Sequence of chain 1.C:
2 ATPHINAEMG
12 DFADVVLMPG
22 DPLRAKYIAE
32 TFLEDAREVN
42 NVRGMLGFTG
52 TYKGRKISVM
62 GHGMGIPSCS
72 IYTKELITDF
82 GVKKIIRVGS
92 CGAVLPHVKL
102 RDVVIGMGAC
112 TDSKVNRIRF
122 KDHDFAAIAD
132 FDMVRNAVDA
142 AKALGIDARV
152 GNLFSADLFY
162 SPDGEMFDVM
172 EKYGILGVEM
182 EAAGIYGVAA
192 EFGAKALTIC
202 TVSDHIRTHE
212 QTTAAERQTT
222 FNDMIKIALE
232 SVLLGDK

The small molecule below binds the protein below.
Small molecule (SMILES): O=c1[nH]cnc2c([C@@H]3O[C@H](CO)[C@@H](O)[C@H]3O)n[nH]c12

Sequence of chain 2.B:
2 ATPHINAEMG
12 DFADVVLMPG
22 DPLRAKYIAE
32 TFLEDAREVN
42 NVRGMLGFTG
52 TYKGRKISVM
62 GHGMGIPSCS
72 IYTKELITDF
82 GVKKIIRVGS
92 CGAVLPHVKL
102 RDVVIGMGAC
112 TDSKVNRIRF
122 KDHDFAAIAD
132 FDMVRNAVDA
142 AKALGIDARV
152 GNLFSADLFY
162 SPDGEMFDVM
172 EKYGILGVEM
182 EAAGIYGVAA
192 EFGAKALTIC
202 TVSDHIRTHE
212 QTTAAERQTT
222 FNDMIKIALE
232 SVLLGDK

Binding-site contacts:
Ligand atom O2' contacts residue PO41 of chain 2.F at 3.1 Å (h-bond).
Ligand atom O4' contacts residue ARG44 of chain 1.C at 3.7 Å.
Ligand atom N3 contacts residue MET181 of chain 2.B at 3.7 Å.
Ligand atom O6 contacts residue GLY93 of chain 2.B at 3.3 Å.
Ligand atom N7 contacts residue GLY93 of chain 2.B at 3.6 Å (h-bond).
Ligand atom C4' contacts residue PO41 of chain 2.F at 3.3 Å.
Ligand atom O3' contacts residue MET65 of chain 2.B at 3.7 Å.
Ligand atom O6 contacts residue ASP205 of chain 2.B at 3.4 Å (salt-bridge).
Ligand atom C5' contacts residue HIS5 of chain 1.C at 3.5 Å.
Ligand atom C4' contacts residue ARG44 of chain 1.C at 3.5 Å.
Ligand atom C3' contacts residue PO41 of chain 2.F at 3.6 Å.
Ligand atom C2 contacts residue PHE160 of chain 2.B at 3.6 Å (hydrophobic).
Ligand atom N3 contacts residue VAL179 of chain 2.B at 3.7 Å.
Ligand atom O3' contacts residue PO41 of chain 2.F at 2.8 Å (h-bond).
Ligand atom C6 contacts residue GLY93 of chain 2.B at 3.6 Å.
Ligand atom C9 contacts residue SER91 of chain 2.B at 3.5 Å.
Ligand atom N8 contacts residue CYS92 of chain 2.B at 3.5 Å (h-bond).
Ligand atom C2 contacts residue VAL179 of chain 2.B at 3.7 Å (hydrophobic).
Ligand atom O2' contacts residue MET181 of chain 2.B at 3.4 Å (h-bond).
Ligand atom N1 contacts residue VAL179 of chain 2.B at 3.6 Å (h-bond).
Ligand atom O2' contacts residue GLU180 of chain 2.B at 3.5 Å.
Ligand atom N3 contacts residue GLU180 of chain 2.B at 3.5 Å.
Ligand atom O4' contacts residue SER91 of chain 2.B at 3.6 Å.
Ligand atom C4 contacts residue VAL179 of chain 2.B at 3.5 Å (hydrophobic).
Ligand atom O4' contacts residue PO41 of chain 2.F at 3.4 Å (h-bond).
Ligand atom N7 contacts residue CYS92 of chain 2.B at 3.5 Å.
Ligand atom O5' contacts residue PHE160 of chain 2.B at 3.5 Å.
Ligand atom C5 contacts residue GLY93 of chain 2.B at 3.7 Å.
Ligand atom C2' contacts residue MET181 of chain 2.B at 3.6 Å (hydrophobic).
Ligand atom O5' contacts residue HIS5 of chain 1.C at 2.9 Å.
Ligand atom C5 contacts residue VAL179 of chain 2.B at 3.4 Å (hydrophobic).
Ligand atom O2' contacts residue GLU182 of chain 2.B at 2.4 Å (salt-bridge).
Ligand atom N8 contacts residue SER91 of chain 2.B at 2.8 Å (h-bond).
Ligand atom C5' contacts residue MET65 of chain 2.B at 3.6 Å (hydrophobic).
Ligand atom O3' contacts residue GLU182 of chain 2.B at 3.3 Å (salt-bridge).
Ligand atom C2' contacts residue GLU182 of chain 2.B at 3.5 Å.
Ligand atom O2' contacts residue ARG88 of chain 2.B at 3.2 Å (salt-bridge).
Ligand atom C1' contacts residue PO41 of chain 2.F at 3.7 Å.
Ligand atom C6 contacts residue VAL179 of chain 2.B at 3.4 Å (hydrophobic).
Ligand atom C1' contacts residue SER91 of chain 2.B at 3.4 Å.